Binding-site contacts:
Ligand atom O21 contacts residue PHE128 of chain 2.H at 3.9 Å.
Ligand atom C26 contacts residue PHE128 of chain 2.H at 3.9 Å (hydrophobic).
Ligand atom CL25 contacts residue ALA56 of chain 2.H at 4.0 Å.
Ligand atom C24 contacts residue PHE128 of chain 2.H at 3.9 Å (hydrophobic).
Ligand atom O21 contacts residue PHE132 of chain 2.H at 3.2 Å.
Ligand atom CL35 contacts residue CYS113 of chain 2.H at 3.6 Å.
Ligand atom C5 contacts residue ILE136 of chain 2.H at 3.7 Å (hydrophobic).
Ligand atom CL25 contacts residue THR234 of chain 2.H at 3.6 Å.
Ligand atom N23 contacts residue PHE128 of chain 2.H at 3.8 Å.
Ligand atom CL27 contacts residue TYR220 of chain 2.H at 3.6 Å.
Ligand atom C26 contacts residue TYR220 of chain 2.H at 4.0 Å (hydrophobic).
Ligand atom CL35 contacts residue TYR118 of chain 2.H at 3.5 Å.
Ligand atom C2 contacts residue PHE128 of chain 2.H at 3.6 Å (hydrophobic).
Ligand atom C25 contacts residue LEU237 of chain 2.H at 3.6 Å (hydrophobic).
Ligand atom C26 contacts residue LEU224 of chain 2.H at 3.6 Å (hydrophobic).
Ligand atom CL27 contacts residue GLU223 of chain 2.H at 3.1 Å.
Ligand atom C32 contacts residue PHE55 of chain 2.H at 3.9 Å (hydrophobic).
Ligand atom CL25 contacts residue LEU230 of chain 2.H at 3.8 Å.
Ligand atom C3 contacts residue LEU133 of chain 2.H at 3.9 Å (hydrophobic).
Ligand atom O21 contacts residue TYR220 of chain 2.H at 3.5 Å.
Ligand atom C24 contacts residue ASN59 of chain 2.H at 3.5 Å.
Ligand atom C36 contacts residue PHE111 of chain 2.H at 3.8 Å (hydrophobic).
Ligand atom CL35 contacts residue PHE26 of chain 2.H at 3.5 Å.
Ligand atom C22 contacts residue PHE128 of chain 2.H at 3.5 Å (hydrophobic).
Ligand atom N33 contacts residue PHE55 of chain 2.H at 3.9 Å.
Ligand atom C27 contacts residue PHE128 of chain 2.H at 3.5 Å (hydrophobic).
Ligand atom C25 contacts residue LEU230 of chain 2.H at 3.9 Å (hydrophobic).
Ligand atom N23 contacts residue TYR220 of chain 2.H at 3.8 Å.
Ligand atom N23 contacts residue ASN59 of chain 2.H at 3.9 Å.
Ligand atom CL37 contacts residue PHE111 of chain 2.H at 3.5 Å.
Ligand atom C26 contacts residue LEU230 of chain 2.H at 3.6 Å (hydrophobic).
Ligand atom CL35 contacts residue LEU100 of chain 2.H at 3.7 Å.
Ligand atom C22 contacts residue TYR220 of chain 2.H at 3.5 Å (hydrophobic).
Ligand atom CL25 contacts residue LEU237 of chain 2.H at 3.2 Å.
Ligand atom C36 contacts residue TYR118 of chain 2.H at 3.4 Å (hydrophobic).
Ligand atom C1 contacts residue PHE132 of chain 2.H at 3.7 Å (hydrophobic).
Ligand atom C27 contacts residue TYR220 of chain 2.H at 3.6 Å (hydrophobic).
Ligand atom C6 contacts residue ILE136 of chain 2.H at 3.5 Å (hydrophobic).
Ligand atom C1 contacts residue TYR220 of chain 2.H at 3.7 Å (hydrophobic).
Ligand atom C6 contacts residue TYR220 of chain 2.H at 3.1 Å (hydrophobic).

A protein and the small-molecule ligand that binds it are described below.
Small molecule (SMILES): Clc1cnc(Oc2ccc(Oc3ncc(Cl)cc3Cl)cc2)c(Cl)c1

Sequence of chain 2.H:
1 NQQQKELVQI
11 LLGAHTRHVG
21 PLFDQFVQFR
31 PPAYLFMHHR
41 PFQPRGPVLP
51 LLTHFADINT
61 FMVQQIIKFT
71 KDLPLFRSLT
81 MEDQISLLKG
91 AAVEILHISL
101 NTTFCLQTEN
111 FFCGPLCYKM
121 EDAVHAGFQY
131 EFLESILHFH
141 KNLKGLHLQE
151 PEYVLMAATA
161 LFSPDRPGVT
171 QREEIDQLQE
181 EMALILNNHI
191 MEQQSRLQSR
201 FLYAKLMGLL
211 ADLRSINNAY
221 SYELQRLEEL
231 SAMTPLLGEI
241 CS